Sequence of chain 1.C:
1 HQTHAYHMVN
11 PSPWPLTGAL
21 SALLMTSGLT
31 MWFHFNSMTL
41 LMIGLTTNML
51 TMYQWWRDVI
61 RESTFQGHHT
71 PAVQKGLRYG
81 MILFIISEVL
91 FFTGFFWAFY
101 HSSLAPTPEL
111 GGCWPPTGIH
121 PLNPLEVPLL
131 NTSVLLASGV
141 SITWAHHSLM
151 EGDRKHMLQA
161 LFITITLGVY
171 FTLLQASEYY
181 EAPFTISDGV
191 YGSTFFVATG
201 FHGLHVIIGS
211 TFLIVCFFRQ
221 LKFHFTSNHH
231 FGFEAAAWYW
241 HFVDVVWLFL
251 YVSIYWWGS

Sequence of chain 1.J:
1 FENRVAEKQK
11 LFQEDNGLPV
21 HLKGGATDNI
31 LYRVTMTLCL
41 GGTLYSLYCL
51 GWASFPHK

Binding-site contacts:
Ligand atom C19 contacts residue PHE35 of chain 1.C at 3.5 Å (hydrophobic).
Ligand atom C40 contacts residue SER27 of chain 1.C at 3.7 Å.
Ligand atom C34 contacts residue LEU50 of chain 1.J at 4.3 Å (hydrophobic).
Ligand atom C19 contacts residue MET31 of chain 1.C at 3.1 Å (hydrophobic).
Ligand atom C22 contacts residue CYS49 of chain 1.J at 3.7 Å (hydrophobic).
Ligand atom C34 contacts residue SER27 of chain 1.C at 4.3 Å.
Ligand atom C28 contacts residue THR30 of chain 1.C at 3.9 Å.
Ligand atom C34 contacts residue SER46 of chain 1.J at 4.4 Å.
Ligand atom C31 contacts residue THR30 of chain 1.C at 3.9 Å.
Ligand atom C37 contacts residue LEU145 of chain 1.A at 4.0 Å (hydrophobic).
Ligand atom C37 contacts residue LEU50 of chain 1.J at 4.3 Å (hydrophobic).
Ligand atom C43 contacts residue LEU110 of chain 1.A at 3.8 Å (hydrophobic).
Ligand atom C37 contacts residue SER27 of chain 1.C at 4.1 Å.
Ligand atom C43 contacts residue LEU50 of chain 1.J at 4.3 Å (hydrophobic).
Ligand atom C34 contacts residue LEU145 of chain 1.A at 4.4 Å (hydrophobic).
Ligand atom C40 contacts residue LEU50 of chain 1.J at 4.3 Å (hydrophobic).
Ligand atom C25 contacts residue SER27 of chain 1.C at 4.3 Å.
Ligand atom C25 contacts residue PHE35 of chain 1.C at 3.8 Å (hydrophobic).
Ligand atom C28 contacts residue ALA53 of chain 1.J at 4.2 Å (hydrophobic).
Ligand atom C25 contacts residue THR30 of chain 1.C at 4.5 Å.
Ligand atom C19 contacts residue CYS49 of chain 1.J at 4.1 Å (hydrophobic).
Ligand atom C22 contacts residue ALA53 of chain 1.J at 4.4 Å (hydrophobic).
Ligand atom C31 contacts residue LEU145 of chain 1.A at 3.6 Å (hydrophobic).
Ligand atom C22 contacts residue MET31 of chain 1.C at 4.2 Å (hydrophobic).
Ligand atom C43 contacts residue SER46 of chain 1.J at 4.1 Å.
Ligand atom C43 contacts residue ALA114 of chain 1.A at 4.5 Å (hydrophobic).
Ligand atom C28 contacts residue PHE35 of chain 1.C at 3.5 Å (hydrophobic).
Ligand atom C25 contacts residue MET31 of chain 1.C at 4.0 Å (hydrophobic).
Ligand atom C40 contacts residue SER46 of chain 1.J at 3.6 Å.
Ligand atom C22 contacts residue PHE35 of chain 1.C at 3.5 Å (hydrophobic).
Ligand atom C37 contacts residue ALA114 of chain 1.A at 4.0 Å (hydrophobic).
Ligand atom C25 contacts residue CYS49 of chain 1.J at 4.3 Å (hydrophobic).

Sequence of chain 1.A:
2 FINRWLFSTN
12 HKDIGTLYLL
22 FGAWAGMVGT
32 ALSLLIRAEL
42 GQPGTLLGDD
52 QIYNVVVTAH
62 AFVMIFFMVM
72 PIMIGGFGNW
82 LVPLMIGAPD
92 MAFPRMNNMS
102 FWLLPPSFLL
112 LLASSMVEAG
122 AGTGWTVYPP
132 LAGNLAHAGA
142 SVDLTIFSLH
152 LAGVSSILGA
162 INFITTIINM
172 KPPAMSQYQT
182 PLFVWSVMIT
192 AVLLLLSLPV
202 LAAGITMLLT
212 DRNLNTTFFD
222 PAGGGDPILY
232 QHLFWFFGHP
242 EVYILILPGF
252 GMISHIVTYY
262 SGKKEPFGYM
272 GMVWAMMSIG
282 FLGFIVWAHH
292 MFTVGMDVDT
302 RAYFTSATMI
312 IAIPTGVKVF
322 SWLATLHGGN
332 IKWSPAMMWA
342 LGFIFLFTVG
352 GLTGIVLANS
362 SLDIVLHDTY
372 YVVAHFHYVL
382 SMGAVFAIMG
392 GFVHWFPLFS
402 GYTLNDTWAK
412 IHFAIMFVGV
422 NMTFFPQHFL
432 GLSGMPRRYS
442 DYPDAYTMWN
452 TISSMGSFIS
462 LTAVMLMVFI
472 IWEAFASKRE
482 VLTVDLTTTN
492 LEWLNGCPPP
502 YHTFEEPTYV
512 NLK

The small molecule below binds the protein below.
Small molecule (SMILES): CCCCCCCCCCO[C@@H]1O[C@H](CO)[C@@H](O[C@H]2O[C@H](CO)[C@@H](O)[C@H](O)[C@H]2O)[C@H](O)[C@H]1O